Sequence of chain 1.A:
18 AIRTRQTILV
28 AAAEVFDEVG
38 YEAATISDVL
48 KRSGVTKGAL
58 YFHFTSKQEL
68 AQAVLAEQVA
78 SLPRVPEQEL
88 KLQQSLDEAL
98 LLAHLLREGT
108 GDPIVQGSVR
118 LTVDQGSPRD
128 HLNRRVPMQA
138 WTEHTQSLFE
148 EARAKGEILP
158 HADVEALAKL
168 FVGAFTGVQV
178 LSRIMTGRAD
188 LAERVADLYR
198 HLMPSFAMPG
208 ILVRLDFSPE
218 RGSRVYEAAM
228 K

A protein and the small-molecule ligand that binds it are described below.
Small molecule (SMILES): CC[C@@](C)(O)C(=O)CCCC[C@H]1C=CC(=O)O1

Binding-site contacts:
Ligand atom C2 contacts residue VAL116 of chain 1.A at 3.9 Å (hydrophobic).
Ligand atom C3 contacts residue GLN75 of chain 1.A at 3.6 Å.
Ligand atom C1 contacts residue GLN176 of chain 1.A at 4.0 Å.
Ligand atom O6 contacts residue THR173 of chain 1.A at 3.5 Å.
Ligand atom C11 contacts residue TRP138 of chain 1.A at 3.5 Å (hydrophobic).
Ligand atom O5 contacts residue PHE172 of chain 1.A at 4.0 Å.
Ligand atom C2 contacts residue MET135 of chain 1.A at 4.0 Å (hydrophobic).
Ligand atom C5 contacts residue TRP138 of chain 1.A at 4.0 Å (hydrophobic).
Ligand atom C14 contacts residue TYR196 of chain 1.A at 3.7 Å (hydrophobic).
Ligand atom C14 contacts residue PHE172 of chain 1.A at 4.0 Å (hydrophobic).
Ligand atom O15 contacts residue TRP138 of chain 1.A at 3.3 Å.
Ligand atom C7 contacts residue THR173 of chain 1.A at 3.4 Å.
Ligand atom C10 contacts residue LEU99 of chain 1.A at 3.6 Å (hydrophobic).
Ligand atom C8 contacts residue LEU99 of chain 1.A at 3.8 Å (hydrophobic).
Ligand atom C2 contacts residue THR173 of chain 1.A at 3.5 Å.
Ligand atom C3 contacts residue THR173 of chain 1.A at 3.7 Å.
Ligand atom C1 contacts residue THR173 of chain 1.A at 3.6 Å.
Ligand atom C3 contacts residue MET135 of chain 1.A at 3.8 Å (hydrophobic).
Ligand atom C10 contacts residue TRP138 of chain 1.A at 3.8 Å (hydrophobic).
Ligand atom O6 contacts residue GLN176 of chain 1.A at 2.9 Å (h-bond).
Ligand atom C8 contacts residue TRP138 of chain 1.A at 3.5 Å (hydrophobic).
Ligand atom O15 contacts residue THR142 of chain 1.A at 2.9 Å (h-bond).
Ligand atom C11 contacts residue THR142 of chain 1.A at 3.8 Å.
Ligand atom O15 contacts residue VAL169 of chain 1.A at 3.4 Å.
Ligand atom O5 contacts residue THR173 of chain 1.A at 3.9 Å.
Ligand atom C7 contacts residue TRP138 of chain 1.A at 3.6 Å (hydrophobic).
Ligand atom C12 contacts residue THR142 of chain 1.A at 3.8 Å.
Ligand atom C14 contacts residue PHE168 of chain 1.A at 3.4 Å (hydrophobic).
Ligand atom C4 contacts residue TRP138 of chain 1.A at 4.0 Å (hydrophobic).
Ligand atom C9 contacts residue VAL169 of chain 1.A at 4.0 Å (hydrophobic).
Ligand atom C2 contacts residue VAL120 of chain 1.A at 3.7 Å (hydrophobic).
Ligand atom C9 contacts residue TRP138 of chain 1.A at 3.6 Å (hydrophobic).
Ligand atom O16 contacts residue THR142 of chain 1.A at 2.7 Å (h-bond).
Ligand atom O6 contacts residue VAL116 of chain 1.A at 3.6 Å.
Ligand atom C13 contacts residue TYR196 of chain 1.A at 3.5 Å (hydrophobic).
Ligand atom C1 contacts residue VAL116 of chain 1.A at 3.7 Å (hydrophobic).
Ligand atom O5 contacts residue VAL116 of chain 1.A at 3.9 Å.
Ligand atom C4 contacts residue THR173 of chain 1.A at 3.9 Å.
Ligand atom C4 contacts residue GLN75 of chain 1.A at 3.5 Å.
Ligand atom C8 contacts residue PHE172 of chain 1.A at 4.0 Å (hydrophobic).